Sequence of chain 2.B:
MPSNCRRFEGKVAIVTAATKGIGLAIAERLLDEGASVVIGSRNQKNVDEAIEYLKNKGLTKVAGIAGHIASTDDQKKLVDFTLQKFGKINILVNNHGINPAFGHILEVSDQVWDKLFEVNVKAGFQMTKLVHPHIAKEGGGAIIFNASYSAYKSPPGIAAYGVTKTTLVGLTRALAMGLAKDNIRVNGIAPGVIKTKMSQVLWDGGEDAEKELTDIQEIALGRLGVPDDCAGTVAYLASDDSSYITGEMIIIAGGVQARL

A small-molecule ligand and the protein it binds are described below.
Small molecule (SMILES): O=C1Nc2ccccc2C1=O

Binding-site contacts:
Ligand atom C1 contacts residue TYR161 of chain 2.B at 4.0 Å (hydrophobic).
Ligand atom O8 contacts residue NAP1 of chain 2.E at 3.3 Å.
Ligand atom C4 contacts residue MET198 of chain 2.B at 3.7 Å (hydrophobic).
Ligand atom O8 contacts residue SER148 of chain 2.B at 2.7 Å (h-bond).
Ligand atom O11 contacts residue VAL193 of chain 2.B at 3.9 Å.
Ligand atom C10 contacts residue SER148 of chain 2.B at 4.0 Å.
Ligand atom C2 contacts residue MET198 of chain 2.B at 3.1 Å (hydrophobic).
Ligand atom C10 contacts residue GLY192 of chain 2.B at 3.8 Å.
Ligand atom C3 contacts residue ASN99 of chain 2.B at 4.2 Å.
Ligand atom O11 contacts residue NAP1 of chain 2.E at 3.0 Å.
Ligand atom C10 contacts residue TYR149 of chain 2.B at 3.5 Å (hydrophobic).
Ligand atom C3 contacts residue ILE158 of chain 2.B at 3.6 Å (hydrophobic).
Ligand atom C10 contacts residue NAP1 of chain 2.E at 3.1 Å.
Ligand atom N1 contacts residue GLY192 of chain 2.B at 4.0 Å.
Ligand atom C1 contacts residue ILE158 of chain 2.B at 3.8 Å (hydrophobic).
Ligand atom C5 contacts residue SER199 of chain 2.B at 3.2 Å.
Ligand atom C5 contacts residue NAP1 of chain 2.E at 3.9 Å.
Ligand atom O11 contacts residue SER148 of chain 2.B at 3.5 Å (h-bond).
Ligand atom C1 contacts residue MET198 of chain 2.B at 3.7 Å (hydrophobic).
Ligand atom C6 contacts residue SER199 of chain 2.B at 4.0 Å.
Ligand atom C2 contacts residue TYR161 of chain 2.B at 3.6 Å (hydrophobic).
Ligand atom O11 contacts residue GLY192 of chain 2.B at 3.0 Å (h-bond).
Ligand atom N1 contacts residue NAP1 of chain 2.E at 3.1 Å (h-bond).
Ligand atom C7 contacts residue TYR161 of chain 2.B at 3.6 Å (hydrophobic).
Ligand atom C5 contacts residue LEU202 of chain 2.B at 3.6 Å (hydrophobic).
Ligand atom N1 contacts residue TYR149 of chain 2.B at 4.1 Å.
Ligand atom O8 contacts residue TYR161 of chain 2.B at 2.8 Å (h-bond).
Ligand atom O11 contacts residue PRO191 of chain 2.B at 3.4 Å (h-bond).
Ligand atom C6 contacts residue NAP1 of chain 2.E at 3.4 Å.
Ligand atom O8 contacts residue SER150 of chain 2.B at 3.7 Å.
Ligand atom C7 contacts residue SER148 of chain 2.B at 3.7 Å.
Ligand atom O11 contacts residue TYR149 of chain 2.B at 2.7 Å.
Ligand atom N1 contacts residue VAL193 of chain 2.B at 4.0 Å.
Ligand atom C1 contacts residue NAP1 of chain 2.E at 4.1 Å.
Ligand atom C3 contacts residue MET198 of chain 2.B at 3.5 Å (hydrophobic).
Ligand atom C4 contacts residue ILE158 of chain 2.B at 4.2 Å (hydrophobic).
Ligand atom C4 contacts residue SER199 of chain 2.B at 3.5 Å.
Ligand atom C4 contacts residue LEU202 of chain 2.B at 4.2 Å (hydrophobic).
Ligand atom C7 contacts residue NAP1 of chain 2.E at 3.4 Å.
Ligand atom C2 contacts residue ILE158 of chain 2.B at 3.4 Å (hydrophobic).